Binding-site contacts:
Ligand atom C2 contacts residue PHE3 of chain 3.A at 3.7 Å (hydrophobic).
Ligand atom O3 contacts residue ASP2 of chain 3.A at 2.7 Å (salt-bridge).
Ligand atom C3 contacts residue PHE3 of chain 3.A at 4.3 Å (hydrophobic).
Ligand atom C8 contacts residue PHE3 of chain 3.A at 3.4 Å (hydrophobic).
Ligand atom C8 contacts residue ASN154 of chain 3.A at 4.1 Å.
Ligand atom O6 contacts residue ASP2 of chain 3.A at 2.7 Å (salt-bridge).
Ligand atom C5 contacts residue ASN154 of chain 3.A at 3.5 Å.
Ligand atom C5 contacts residue ASP2 of chain 3.A at 4.2 Å.
Ligand atom N2 contacts residue ASN5 of chain 3.A at 2.9 Å (h-bond).
Ligand atom C8 contacts residue ASP2 of chain 3.A at 3.7 Å.
Ligand atom C6 contacts residue ASN154 of chain 3.A at 4.3 Å.
Ligand atom O5 contacts residue ASN5 of chain 3.A at 2.3 Å (h-bond).
Ligand atom C2 contacts residue ASN5 of chain 3.A at 2.5 Å.
Ligand atom C3 contacts residue ASN5 of chain 3.A at 3.9 Å.
Ligand atom O5 contacts residue ASP2 of chain 3.A at 3.7 Å.
Ligand atom N2 contacts residue ASP2 of chain 3.A at 3.8 Å.
Ligand atom O7 contacts residue ASN5 of chain 3.A at 4.2 Å.
Ligand atom C7 contacts residue ASN5 of chain 3.A at 3.8 Å.
Ligand atom C7 contacts residue ASP2 of chain 3.A at 3.8 Å.
Ligand atom C4 contacts residue ASN5 of chain 3.A at 4.3 Å.
Ligand atom C7 contacts residue PHE3 of chain 3.A at 3.5 Å (hydrophobic).
Ligand atom C3 contacts residue ASP2 of chain 3.A at 3.9 Å.
Ligand atom O6 contacts residue ASN154 of chain 3.A at 3.4 Å (h-bond).
Ligand atom C1 contacts residue ASN5 of chain 3.A at 1.4 Å.
Ligand atom O5 contacts residue ASN154 of chain 3.A at 3.8 Å.
Ligand atom N2 contacts residue PHE3 of chain 3.A at 2.7 Å (h-bond).
Ligand atom C1 contacts residue ASN154 of chain 3.A at 4.2 Å.
Ligand atom C6 contacts residue ASP2 of chain 3.A at 3.3 Å.
Ligand atom C5 contacts residue ASN5 of chain 3.A at 3.7 Å.
Ligand atom C1 contacts residue PHE3 of chain 3.A at 3.6 Å (hydrophobic).

This small molecule binds to this protein.
Small molecule (SMILES): CC(=O)N[C@H]1[C@H](O[C@H]2[C@H](O)[C@@H](NC(C)=O)CO[C@@H]2CO)O[C@H](CO)[C@@H](O)[C@@H]1O

Sequence of chain 3.A:
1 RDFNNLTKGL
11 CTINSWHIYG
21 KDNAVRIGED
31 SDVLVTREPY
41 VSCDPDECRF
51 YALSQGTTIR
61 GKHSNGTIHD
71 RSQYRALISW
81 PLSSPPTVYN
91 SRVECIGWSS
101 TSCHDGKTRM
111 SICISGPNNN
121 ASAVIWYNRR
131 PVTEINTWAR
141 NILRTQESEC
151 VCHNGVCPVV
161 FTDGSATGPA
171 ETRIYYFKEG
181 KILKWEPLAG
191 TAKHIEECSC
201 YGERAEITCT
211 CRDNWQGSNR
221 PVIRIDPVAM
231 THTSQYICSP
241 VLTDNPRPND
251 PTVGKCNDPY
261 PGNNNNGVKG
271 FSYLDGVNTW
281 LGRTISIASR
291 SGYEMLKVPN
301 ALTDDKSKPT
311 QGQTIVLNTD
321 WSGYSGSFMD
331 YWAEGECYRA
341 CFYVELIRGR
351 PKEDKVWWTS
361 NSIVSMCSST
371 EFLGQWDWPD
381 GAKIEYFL